Sequence of chain 1.F:
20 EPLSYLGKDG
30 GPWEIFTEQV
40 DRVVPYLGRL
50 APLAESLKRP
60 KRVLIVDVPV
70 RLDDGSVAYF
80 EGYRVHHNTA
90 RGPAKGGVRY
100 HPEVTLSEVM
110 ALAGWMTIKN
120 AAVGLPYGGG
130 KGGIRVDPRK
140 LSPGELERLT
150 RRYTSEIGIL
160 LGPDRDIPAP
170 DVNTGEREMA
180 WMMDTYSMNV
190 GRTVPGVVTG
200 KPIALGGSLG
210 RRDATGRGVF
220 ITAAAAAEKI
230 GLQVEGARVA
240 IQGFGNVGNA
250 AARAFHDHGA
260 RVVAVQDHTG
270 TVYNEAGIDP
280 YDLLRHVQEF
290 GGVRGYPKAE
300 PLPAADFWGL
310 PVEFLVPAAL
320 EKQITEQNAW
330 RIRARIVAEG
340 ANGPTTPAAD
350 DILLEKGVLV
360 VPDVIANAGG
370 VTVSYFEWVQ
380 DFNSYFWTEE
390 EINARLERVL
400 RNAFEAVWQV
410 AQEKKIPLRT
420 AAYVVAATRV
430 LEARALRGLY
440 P

A protein and the small-molecule ligand that binds it are described below.
Small molecule (SMILES): N[C@@H](CCC(=O)O)C(=O)O

Sequence of chain 1.E:
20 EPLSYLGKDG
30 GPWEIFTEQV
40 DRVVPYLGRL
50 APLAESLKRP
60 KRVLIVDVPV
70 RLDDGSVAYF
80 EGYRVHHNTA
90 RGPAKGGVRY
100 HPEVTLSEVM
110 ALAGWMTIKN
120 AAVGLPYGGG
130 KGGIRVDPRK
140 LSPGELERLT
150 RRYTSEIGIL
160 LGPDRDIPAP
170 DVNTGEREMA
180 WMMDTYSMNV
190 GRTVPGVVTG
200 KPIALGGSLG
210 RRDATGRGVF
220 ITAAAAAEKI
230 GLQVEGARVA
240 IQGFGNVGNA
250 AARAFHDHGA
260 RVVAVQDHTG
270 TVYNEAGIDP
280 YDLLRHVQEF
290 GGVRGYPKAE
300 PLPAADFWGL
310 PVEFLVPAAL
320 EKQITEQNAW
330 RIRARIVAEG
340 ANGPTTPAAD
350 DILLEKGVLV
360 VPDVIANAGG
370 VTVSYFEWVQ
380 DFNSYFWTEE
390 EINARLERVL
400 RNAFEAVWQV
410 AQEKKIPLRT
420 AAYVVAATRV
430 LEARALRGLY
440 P

Sequence of chain 1.C:
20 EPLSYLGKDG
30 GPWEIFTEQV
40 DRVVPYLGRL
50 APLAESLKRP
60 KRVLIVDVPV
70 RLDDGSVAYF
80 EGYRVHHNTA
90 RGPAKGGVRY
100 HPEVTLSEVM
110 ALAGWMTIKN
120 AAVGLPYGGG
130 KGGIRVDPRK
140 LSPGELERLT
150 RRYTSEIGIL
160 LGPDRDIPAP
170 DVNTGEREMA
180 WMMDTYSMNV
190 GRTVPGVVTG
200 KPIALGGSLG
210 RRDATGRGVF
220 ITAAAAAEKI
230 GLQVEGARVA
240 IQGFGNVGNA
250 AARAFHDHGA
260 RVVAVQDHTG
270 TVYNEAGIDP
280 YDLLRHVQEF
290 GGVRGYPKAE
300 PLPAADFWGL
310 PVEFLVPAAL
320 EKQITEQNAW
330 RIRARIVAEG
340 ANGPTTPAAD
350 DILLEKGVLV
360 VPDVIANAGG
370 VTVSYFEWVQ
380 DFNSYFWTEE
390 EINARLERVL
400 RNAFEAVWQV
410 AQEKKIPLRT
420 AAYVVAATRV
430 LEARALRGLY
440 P

Binding-site contacts:
Ligand atom CA contacts residue TYR439 of chain 1.E at 3.5 Å (hydrophobic).
Ligand atom OE2 contacts residue MET187 of chain 1.C at 4.0 Å.
Ligand atom N contacts residue ASP183 of chain 1.C at 2.6 Å (salt-bridge).
Ligand atom OE2 contacts residue THR88 of chain 1.E at 4.2 Å.
Ligand atom N contacts residue LEU438 of chain 1.E at 4.5 Å.
Ligand atom N contacts residue MET187 of chain 1.C at 3.6 Å.
Ligand atom O contacts residue TYR439 of chain 1.E at 4.3 Å.
Ligand atom CB contacts residue ASP183 of chain 1.C at 3.4 Å.
Ligand atom OXT contacts residue GLY437 of chain 1.E at 3.4 Å (h-bond).
Ligand atom CB contacts residue GLY437 of chain 1.E at 3.3 Å.
Ligand atom CD contacts residue ARG436 of chain 1.E at 4.3 Å.
Ligand atom N contacts residue TYR439 of chain 1.E at 2.8 Å (h-bond).
Ligand atom CB contacts residue ARG436 of chain 1.E at 3.8 Å.
Ligand atom OXT contacts residue ARG151 of chain 1.F at 3.0 Å (salt-bridge).
Ligand atom C contacts residue ARG151 of chain 1.F at 3.6 Å.
Ligand atom OE1 contacts residue THR88 of chain 1.E at 3.8 Å.
Ligand atom N contacts residue GLY437 of chain 1.E at 3.1 Å (h-bond).
Ligand atom OXT contacts residue TYR439 of chain 1.E at 2.8 Å (h-bond).
Ligand atom OXT contacts residue LEU438 of chain 1.E at 3.3 Å.
Ligand atom OE1 contacts residue ASN87 of chain 1.E at 4.5 Å.
Ligand atom O contacts residue MET187 of chain 1.C at 4.4 Å.
Ligand atom CG contacts residue ARG433 of chain 1.E at 3.7 Å.
Ligand atom OE2 contacts residue ALA89 of chain 1.E at 4.2 Å.
Ligand atom O contacts residue ARG151 of chain 1.F at 3.0 Å (salt-bridge).
Ligand atom CD contacts residue ALA89 of chain 1.E at 3.8 Å (hydrophobic).
Ligand atom OE1 contacts residue ALA89 of chain 1.E at 3.2 Å.
Ligand atom CG contacts residue GLY437 of chain 1.E at 4.5 Å.
Ligand atom C contacts residue MET187 of chain 1.C at 4.3 Å (hydrophobic).
Ligand atom C contacts residue GLY437 of chain 1.E at 3.8 Å.
Ligand atom CB contacts residue ARG433 of chain 1.E at 4.3 Å.
Ligand atom CA contacts residue MET187 of chain 1.C at 3.8 Å (hydrophobic).
Ligand atom CA contacts residue ASP183 of chain 1.C at 3.4 Å.
Ligand atom OE2 contacts residue ARG436 of chain 1.E at 3.4 Å.
Ligand atom C contacts residue TYR439 of chain 1.E at 3.5 Å (hydrophobic).
Ligand atom CA contacts residue GLY437 of chain 1.E at 3.5 Å.
Ligand atom C contacts residue LEU438 of chain 1.E at 4.4 Å (hydrophobic).